Binding-site contacts:
Ligand atom O8 contacts residue ASN71 of chain 1.A at 3.0 Å (h-bond).
Ligand atom C13 contacts residue GLY66 of chain 1.A at 3.4 Å.
Ligand atom O5 contacts residue ARG179 of chain 1.A at 4.1 Å.
Ligand atom S9 contacts residue ARG173 of chain 1.A at 3.7 Å.
Ligand atom C13 contacts residue ASN71 of chain 1.A at 3.6 Å.
Ligand atom O2 contacts residue SER181 of chain 1.A at 3.3 Å (h-bond).
Ligand atom O6 contacts residue SER181 of chain 1.A at 4.0 Å.
Ligand atom O7 contacts residue ASP23 of chain 1.A at 3.1 Å (salt-bridge).
Ligand atom C12 contacts residue PHE65 of chain 1.A at 3.8 Å (hydrophobic).
Ligand atom O6 contacts residue MG1 of chain 1.E at 4.0 Å.
Ligand atom P1 contacts residue SER181 of chain 1.A at 3.5 Å.
Ligand atom P3 contacts residue ARG74 of chain 1.A at 3.9 Å.
Ligand atom P3 contacts residue MG1 of chain 1.E at 3.4 Å.
Ligand atom P1 contacts residue ARG173 of chain 1.A at 4.0 Å.
Ligand atom P1 contacts residue ARG179 of chain 1.A at 3.8 Å.
Ligand atom P3 contacts residue ASP23 of chain 1.A at 3.9 Å.
Ligand atom C10 contacts residue SER181 of chain 1.A at 4.1 Å.
Ligand atom S9 contacts residue MG1 of chain 1.E at 4.0 Å.
Ligand atom C14 contacts residue PHE65 of chain 1.A at 4.1 Å (hydrophobic).
Ligand atom C13 contacts residue PHE65 of chain 1.A at 3.7 Å (hydrophobic).
Ligand atom S9 contacts residue FPS1 of chain 1.D at 4.2 Å.
Ligand atom C13 contacts residue PHE67 of chain 1.A at 3.6 Å (hydrophobic).
Ligand atom O2 contacts residue ARG173 of chain 1.A at 4.0 Å.
Ligand atom O6 contacts residue ARG179 of chain 1.A at 2.9 Å (salt-bridge).
Ligand atom O8 contacts residue ARG74 of chain 1.A at 3.4 Å (salt-bridge).
Ligand atom O4 contacts residue ARG179 of chain 1.A at 3.2 Å (salt-bridge).
Ligand atom P3 contacts residue FPS1 of chain 1.D at 3.9 Å.
Ligand atom S9 contacts residue ASP23 of chain 1.A at 3.3 Å (salt-bridge).
Ligand atom C11 contacts residue THR68 of chain 1.A at 4.2 Å.
Ligand atom C11 contacts residue PHE65 of chain 1.A at 3.4 Å (hydrophobic).
Ligand atom O4 contacts residue SER181 of chain 1.A at 2.7 Å (h-bond).
Ligand atom C14 contacts residue FPS1 of chain 1.D at 3.6 Å.
Ligand atom C14 contacts residue ILE21 of chain 1.A at 3.7 Å (hydrophobic).
Ligand atom O7 contacts residue MG1 of chain 1.E at 1.9 Å.
Ligand atom C14 contacts residue PRO22 of chain 1.A at 3.8 Å (hydrophobic).
Ligand atom O7 contacts residue FPS1 of chain 1.D at 2.9 Å (h-bond).
Ligand atom O6 contacts residue ARG173 of chain 1.A at 3.2 Å (salt-bridge).
Ligand atom C13 contacts residue FPS1 of chain 1.D at 3.8 Å.
Ligand atom O7 contacts residue ARG74 of chain 1.A at 3.4 Å (salt-bridge).
Ligand atom C12 contacts residue FPS1 of chain 1.D at 4.0 Å.

A small-molecule ligand and the protein it binds are described below.
Small molecule (SMILES): C=C(C)CCS[P](=O)(O)OP(=O)(O)O

Sequence of chain 1.A:
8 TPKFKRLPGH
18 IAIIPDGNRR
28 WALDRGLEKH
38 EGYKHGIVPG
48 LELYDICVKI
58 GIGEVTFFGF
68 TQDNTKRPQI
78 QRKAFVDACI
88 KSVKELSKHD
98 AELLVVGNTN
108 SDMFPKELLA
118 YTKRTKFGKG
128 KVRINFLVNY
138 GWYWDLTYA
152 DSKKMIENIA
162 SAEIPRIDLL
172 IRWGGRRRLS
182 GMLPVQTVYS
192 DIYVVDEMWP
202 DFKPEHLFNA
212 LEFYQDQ